Sequence of chain 1.C:
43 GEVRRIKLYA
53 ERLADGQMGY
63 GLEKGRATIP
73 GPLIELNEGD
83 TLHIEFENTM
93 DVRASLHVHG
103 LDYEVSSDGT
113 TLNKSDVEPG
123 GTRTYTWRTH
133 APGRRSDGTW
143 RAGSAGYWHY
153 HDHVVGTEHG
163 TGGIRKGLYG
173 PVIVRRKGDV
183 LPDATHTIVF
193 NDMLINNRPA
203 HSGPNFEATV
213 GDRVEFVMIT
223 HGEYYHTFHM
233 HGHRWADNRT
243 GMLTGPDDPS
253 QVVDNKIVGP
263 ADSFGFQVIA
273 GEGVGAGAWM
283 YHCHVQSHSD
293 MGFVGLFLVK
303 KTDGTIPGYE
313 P

A small-molecule ligand and the protein it binds are described below.
Small molecule (SMILES): C[C@H]([NH3+])C(=O)N[C@@H](CC1=CNCN1)C(=O)N[C@@H](C)C=O

Binding-site contacts:
Ligand atom ND1 contacts residue GLU312 of chain 1.C at 2.9 Å (salt-bridge).
Ligand atom C contacts residue CU1 of chain 1.V at 2.8 Å.
Ligand atom N contacts residue CU1 of chain 1.V at 2.2 Å.
Ligand atom CA contacts residue TYR311 of chain 1.C at 4.2 Å (hydrophobic).
Ligand atom NE2 contacts residue CU1 of chain 1.V at 4.2 Å.
Ligand atom N contacts residue CU1 of chain 1.V at 2.0 Å.
Ligand atom CA contacts residue GLU312 of chain 1.C at 4.2 Å.
Ligand atom C contacts residue CU1 of chain 1.V at 3.9 Å.
Ligand atom CA contacts residue CU1 of chain 1.V at 3.1 Å.
Ligand atom N contacts residue TYR311 of chain 1.C at 3.0 Å (h-bond).
Ligand atom ND1 contacts residue CU1 of chain 1.V at 2.0 Å.
Ligand atom CD2 contacts residue CU1 of chain 1.V at 4.2 Å.
Ligand atom CE1 contacts residue GLU312 of chain 1.C at 3.2 Å.
Ligand atom CA contacts residue CU1 of chain 1.V at 3.0 Å.
Ligand atom CG contacts residue GLU312 of chain 1.C at 4.2 Å.
Ligand atom CB contacts residue GLU312 of chain 1.C at 4.2 Å.
Ligand atom CG contacts residue CU1 of chain 1.V at 3.0 Å.
Ligand atom CB contacts residue CU1 of chain 1.V at 3.9 Å.
Ligand atom N contacts residue GLU312 of chain 1.C at 3.0 Å (salt-bridge).
Ligand atom CB contacts residue CU1 of chain 1.V at 3.3 Å.
Ligand atom O contacts residue CU1 of chain 1.V at 4.0 Å.
Ligand atom CE1 contacts residue CU1 of chain 1.V at 3.0 Å.
Ligand atom N contacts residue GLU312 of chain 1.C at 4.0 Å.